Binding-site contacts:
Ligand atom NAP contacts residue THR91 of chain 1.F at 3.4 Å (h-bond).
Ligand atom FAH contacts residue MET196 of chain 1.F at 3.2 Å.
Ligand atom CAJ contacts residue TYR61 of chain 1.F at 3.2 Å (hydrophobic).
Ligand atom OAQ contacts residue THR174 of chain 1.F at 3.1 Å (h-bond).
Ligand atom CAK contacts residue THR174 of chain 1.F at 3.2 Å.
Ligand atom OAA contacts residue ARG96 of chain 1.F at 2.8 Å (salt-bridge).
Ligand atom NAP contacts residue PRO89 of chain 1.F at 2.8 Å (h-bond).
Ligand atom FAG contacts residue THR195 of chain 1.F at 3.5 Å.
Ligand atom FAG contacts residue TYR220 of chain 1.F at 3.1 Å.
Ligand atom OAA contacts residue THR91 of chain 1.F at 3.0 Å (h-bond).
Ligand atom FAF contacts residue GLU13 of chain 1.F at 3.7 Å.
Ligand atom CAV contacts residue PRO89 of chain 1.F at 3.5 Å (hydrophobic).
Ligand atom NAP contacts residue TYR61 of chain 1.F at 3.3 Å.
Ligand atom OAE contacts residue SER142 of chain 1.F at 3.2 Å (h-bond).
Ligand atom OAQ contacts residue MET196 of chain 1.F at 3.1 Å.
Ligand atom OAD contacts residue SER142 of chain 1.F at 3.6 Å.
Ligand atom CAK contacts residue GLU193 of chain 1.F at 3.5 Å.
Ligand atom OAE contacts residue GLY141 of chain 1.F at 3.3 Å.
Ligand atom CAM contacts residue GLU193 of chain 1.F at 3.2 Å.
Ligand atom CAS contacts residue TYR61 of chain 1.F at 3.5 Å (hydrophobic).
Ligand atom CAT contacts residue TYR61 of chain 1.F at 3.4 Å (hydrophobic).
Ligand atom OAB contacts residue ARG96 of chain 1.F at 3.0 Å (salt-bridge).
Ligand atom OAA contacts residue TYR61 of chain 1.F at 3.6 Å.
Ligand atom FAH contacts residue GLU13 of chain 1.F at 3.5 Å.
Ligand atom CAS contacts residue TYR220 of chain 1.F at 3.7 Å (hydrophobic).
Ligand atom FAF contacts residue TYR61 of chain 1.F at 3.6 Å.
Ligand atom CAL contacts residue THR174 of chain 1.F at 3.1 Å.
Ligand atom CAZ contacts residue TYR220 of chain 1.F at 3.7 Å (hydrophobic).
Ligand atom OAC contacts residue SER142 of chain 1.F at 3.4 Å (h-bond).
Ligand atom CAJ contacts residue TYR220 of chain 1.F at 3.5 Å (hydrophobic).
Ligand atom CAT contacts residue THR91 of chain 1.F at 3.3 Å.
Ligand atom CAV contacts residue TYR61 of chain 1.F at 3.3 Å (hydrophobic).
Ligand atom CAI contacts residue GLU193 of chain 1.F at 3.6 Å.
Ligand atom CAW contacts residue TYR61 of chain 1.F at 3.6 Å (hydrophobic).
Ligand atom CAJ contacts residue PRO89 of chain 1.F at 3.3 Å (hydrophobic).
Ligand atom OAD contacts residue GLU193 of chain 1.F at 2.5 Å (salt-bridge).
Ligand atom OAA contacts residue LEU90 of chain 1.F at 3.5 Å.
Ligand atom FAF contacts residue PRO89 of chain 1.F at 3.6 Å.
Ligand atom PBA contacts residue GLU193 of chain 1.F at 3.7 Å.
Ligand atom FAF contacts residue TYR16 of chain 1.F at 3.1 Å.

A protein and the small-molecule ligand that binds it are described below.
Small molecule (SMILES): O=c1[nH]c2cc(C(F)(F)F)c(N3CCOCC3)cc2n(CP(=O)(O)O)c1=O

Sequence of chain 1.F:
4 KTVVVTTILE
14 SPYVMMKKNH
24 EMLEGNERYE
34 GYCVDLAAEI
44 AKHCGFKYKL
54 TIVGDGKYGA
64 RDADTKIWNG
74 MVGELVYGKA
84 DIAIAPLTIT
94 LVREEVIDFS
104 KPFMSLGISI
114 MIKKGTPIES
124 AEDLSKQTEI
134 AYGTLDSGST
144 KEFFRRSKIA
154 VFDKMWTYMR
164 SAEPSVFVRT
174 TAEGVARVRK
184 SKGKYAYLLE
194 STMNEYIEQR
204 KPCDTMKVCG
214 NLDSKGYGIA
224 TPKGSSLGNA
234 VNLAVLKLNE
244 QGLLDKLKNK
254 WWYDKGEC